Sequence of chain 1.H:
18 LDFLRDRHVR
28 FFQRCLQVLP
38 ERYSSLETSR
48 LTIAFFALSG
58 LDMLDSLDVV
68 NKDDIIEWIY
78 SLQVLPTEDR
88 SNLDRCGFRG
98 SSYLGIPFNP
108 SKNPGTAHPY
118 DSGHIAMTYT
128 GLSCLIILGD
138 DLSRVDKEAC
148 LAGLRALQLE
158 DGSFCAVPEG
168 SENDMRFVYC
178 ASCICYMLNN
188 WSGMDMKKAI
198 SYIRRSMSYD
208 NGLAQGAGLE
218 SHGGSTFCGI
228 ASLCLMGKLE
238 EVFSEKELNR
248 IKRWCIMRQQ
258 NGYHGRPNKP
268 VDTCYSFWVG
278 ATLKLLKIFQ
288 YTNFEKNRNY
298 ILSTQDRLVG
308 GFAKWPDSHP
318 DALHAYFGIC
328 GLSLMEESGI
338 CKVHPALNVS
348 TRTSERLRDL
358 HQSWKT

Binding-site contacts:
Ligand atom CD1 contacts residue ALA123 of chain 1.H at 3.9 Å (hydrophobic).
Ligand atom CA contacts residue ARG173 of chain 1.H at 3.8 Å.
Ligand atom CB contacts residue HIS321 of chain 1.H at 3.8 Å.
Ligand atom O contacts residue LEU320 of chain 1.H at 3.7 Å.
Ligand atom CD1 contacts residue SER46 of chain 1.H at 4.0 Å.
Ligand atom CD2 contacts residue ALA123 of chain 1.H at 4.0 Å (hydrophobic).
Ligand atom SG contacts residue HIS321 of chain 1.H at 3.5 Å (h-bond).
Ligand atom CA contacts residue TYR166 of chain 1.G at 4.0 Å (hydrophobic).
Ligand atom O contacts residue TYR166 of chain 1.G at 3.7 Å.
Ligand atom CD2 contacts residue HIS121 of chain 1.H at 4.0 Å.
Ligand atom C contacts residue TYR166 of chain 1.G at 3.5 Å (hydrophobic).
Ligand atom CD1 contacts residue LEU320 of chain 1.H at 3.9 Å (hydrophobic).
Ligand atom SG contacts residue CYS271 of chain 1.H at 4.2 Å.
Ligand atom CD1 contacts residue THR49 of chain 1.H at 4.0 Å.
Ligand atom N contacts residue TYR166 of chain 1.G at 3.9 Å.
Ligand atom C contacts residue TYR166 of chain 1.G at 3.8 Å (hydrophobic).
Ligand atom CD2 contacts residue ARG173 of chain 1.H at 3.8 Å.
Ligand atom SG contacts residue ZN1 of chain 1.CA at 2.4 Å.
Ligand atom SG contacts residue ASP269 of chain 1.H at 3.1 Å (salt-bridge).
Ligand atom CB contacts residue ZN1 of chain 1.CA at 3.6 Å.
Ligand atom N contacts residue LYS311 of chain 1.H at 3.2 Å.
Ligand atom CG2 contacts residue LEU320 of chain 1.H at 4.1 Å (hydrophobic).
Ligand atom N contacts residue HIS321 of chain 1.H at 4.0 Å.
Ligand atom CD2 contacts residue PHE174 of chain 1.H at 3.9 Å (hydrophobic).
Ligand atom O contacts residue MGM1 of chain 1.EA at 3.4 Å.
Ligand atom O contacts residue GLN167 of chain 1.G at 3.1 Å (h-bond).
Ligand atom CG2 contacts residue MGM1 of chain 1.EA at 4.1 Å.
Ligand atom O contacts residue TYR166 of chain 1.G at 4.0 Å.
Ligand atom O contacts residue LYS311 of chain 1.H at 3.3 Å (salt-bridge).
Ligand atom CD1 contacts residue MGM1 of chain 1.EA at 4.1 Å.
Ligand atom CD1 contacts residue MET124 of chain 1.H at 3.7 Å (hydrophobic).
Ligand atom O contacts residue MGM1 of chain 1.EA at 3.8 Å.
Ligand atom OXT contacts residue TYR166 of chain 1.G at 3.6 Å.
Ligand atom O contacts residue TYR166 of chain 1.G at 3.4 Å.
Ligand atom O contacts residue ARG173 of chain 1.H at 2.9 Å (salt-bridge).
Ligand atom CB contacts residue MGM1 of chain 1.EA at 3.9 Å.
Ligand atom SG contacts residue LYS311 of chain 1.H at 3.9 Å.
Ligand atom CG1 contacts residue LEU320 of chain 1.H at 4.0 Å (hydrophobic).
Ligand atom CB contacts residue SER46 of chain 1.H at 4.2 Å.
Ligand atom C contacts residue ARG173 of chain 1.H at 3.8 Å.

Sequence of chain 1.G:
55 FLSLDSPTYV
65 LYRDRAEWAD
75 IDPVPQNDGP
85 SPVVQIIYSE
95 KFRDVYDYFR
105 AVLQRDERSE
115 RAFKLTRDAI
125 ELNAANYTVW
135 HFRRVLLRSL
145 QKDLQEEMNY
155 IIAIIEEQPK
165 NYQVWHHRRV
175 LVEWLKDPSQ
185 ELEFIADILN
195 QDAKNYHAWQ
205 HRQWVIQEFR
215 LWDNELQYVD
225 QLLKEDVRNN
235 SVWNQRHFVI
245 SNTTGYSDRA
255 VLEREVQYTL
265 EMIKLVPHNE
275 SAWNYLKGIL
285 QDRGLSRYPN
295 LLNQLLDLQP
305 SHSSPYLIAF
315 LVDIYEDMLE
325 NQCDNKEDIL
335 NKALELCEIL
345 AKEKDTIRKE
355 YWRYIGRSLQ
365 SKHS

The small molecule below binds the protein below.
Small molecule (SMILES): CC[C@H](C)[C@H](NC(=O)[C@H](C)NC(=O)[C@H](CS)NC(=O)[C@@H](N)Cc1ccccc1)C(=O)N[C@@H](CC(C)C)C(=O)O